Binding-site contacts:
Ligand atom N contacts residue GLU77 of chain 2.A at 2.9 Å (salt-bridge).
Ligand atom OXT contacts residue SER289 of chain 2.A at 3.6 Å (h-bond).
Ligand atom CG contacts residue ZN1 of chain 2.C at 3.0 Å.
Ligand atom OD2 contacts residue ZN1 of chain 2.C at 3.0 Å.
Ligand atom O contacts residue GLU77 of chain 2.A at 3.6 Å (salt-bridge).
Ligand atom C contacts residue THR106 of chain 2.A at 4.1 Å.
Ligand atom OD2 contacts residue KCX162 of chain 2.A at 2.2 Å (h-bond).
Ligand atom OD1 contacts residue KCX162 of chain 2.A at 3.7 Å.
Ligand atom OD1 contacts residue ZN1 of chain 2.C at 2.8 Å.
Ligand atom O contacts residue GLY105 of chain 2.A at 3.6 Å.
Ligand atom CG contacts residue ZN1 of chain 2.D at 2.9 Å.
Ligand atom CB contacts residue TYR137 of chain 2.A at 3.1 Å (hydrophobic).
Ligand atom OXT contacts residue HIS70 of chain 2.A at 3.9 Å.
Ligand atom O contacts residue THR106 of chain 2.A at 3.0 Å (h-bond).
Ligand atom OD1 contacts residue TYR137 of chain 2.A at 4.1 Å.
Ligand atom CB contacts residue KCX162 of chain 2.A at 3.9 Å.
Ligand atom CB contacts residue ZN1 of chain 2.C at 4.0 Å.
Ligand atom C contacts residue GLU77 of chain 2.A at 3.8 Å.
Ligand atom OD1 contacts residue ASP285 of chain 2.A at 3.0 Å (salt-bridge).
Ligand atom N contacts residue ARG169 of chain 2.A at 4.1 Å.
Ligand atom CB contacts residue GLU77 of chain 2.A at 3.9 Å.
Ligand atom CB contacts residue THR106 of chain 2.A at 3.7 Å.
Ligand atom OXT contacts residue GLY75 of chain 2.A at 2.8 Å (h-bond).
Ligand atom CA contacts residue GLU77 of chain 2.A at 3.7 Å.
Ligand atom OXT contacts residue GLY74 of chain 2.A at 3.5 Å.
Ligand atom OD1 contacts residue ZN1 of chain 2.D at 3.2 Å.
Ligand atom OD1 contacts residue HIS70 of chain 2.A at 4.1 Å.
Ligand atom N contacts residue PRO291 of chain 2.A at 3.8 Å.
Ligand atom CG contacts residue TYR137 of chain 2.A at 3.0 Å (hydrophobic).
Ligand atom OD2 contacts residue TYR137 of chain 2.A at 2.7 Å (h-bond).
Ligand atom OD2 contacts residue ZN1 of chain 2.D at 2.2 Å.
Ligand atom O contacts residue GLY75 of chain 2.A at 4.0 Å.
Ligand atom CA contacts residue SER289 of chain 2.A at 3.8 Å.
Ligand atom C contacts residue HIS70 of chain 2.A at 4.0 Å.
Ligand atom OD2 contacts residue HIS201 of chain 2.A at 3.5 Å (h-bond).
Ligand atom OXT contacts residue GLY288 of chain 2.A at 3.7 Å.
Ligand atom C contacts residue GLY75 of chain 2.A at 3.6 Å.
Ligand atom N contacts residue SER289 of chain 2.A at 3.1 Å (h-bond).
Ligand atom CG contacts residue KCX162 of chain 2.A at 3.1 Å.
Ligand atom C contacts residue SER289 of chain 2.A at 4.1 Å.

Sequence of chain 2.A:
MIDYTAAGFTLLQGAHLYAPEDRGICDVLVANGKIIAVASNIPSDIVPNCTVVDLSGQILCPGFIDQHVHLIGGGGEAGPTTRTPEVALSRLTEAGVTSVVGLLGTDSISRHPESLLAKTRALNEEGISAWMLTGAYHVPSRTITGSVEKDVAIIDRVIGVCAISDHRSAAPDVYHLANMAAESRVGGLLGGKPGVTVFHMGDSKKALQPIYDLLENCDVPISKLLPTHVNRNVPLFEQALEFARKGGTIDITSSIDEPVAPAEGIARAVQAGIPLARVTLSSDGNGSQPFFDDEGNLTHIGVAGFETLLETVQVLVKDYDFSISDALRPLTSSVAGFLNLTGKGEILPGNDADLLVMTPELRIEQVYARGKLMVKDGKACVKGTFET

A small-molecule ligand and the protein it binds are described below.
Small molecule (SMILES): N[C@@H](CC(=O)O)C(=O)O